Sequence of chain 1.A:
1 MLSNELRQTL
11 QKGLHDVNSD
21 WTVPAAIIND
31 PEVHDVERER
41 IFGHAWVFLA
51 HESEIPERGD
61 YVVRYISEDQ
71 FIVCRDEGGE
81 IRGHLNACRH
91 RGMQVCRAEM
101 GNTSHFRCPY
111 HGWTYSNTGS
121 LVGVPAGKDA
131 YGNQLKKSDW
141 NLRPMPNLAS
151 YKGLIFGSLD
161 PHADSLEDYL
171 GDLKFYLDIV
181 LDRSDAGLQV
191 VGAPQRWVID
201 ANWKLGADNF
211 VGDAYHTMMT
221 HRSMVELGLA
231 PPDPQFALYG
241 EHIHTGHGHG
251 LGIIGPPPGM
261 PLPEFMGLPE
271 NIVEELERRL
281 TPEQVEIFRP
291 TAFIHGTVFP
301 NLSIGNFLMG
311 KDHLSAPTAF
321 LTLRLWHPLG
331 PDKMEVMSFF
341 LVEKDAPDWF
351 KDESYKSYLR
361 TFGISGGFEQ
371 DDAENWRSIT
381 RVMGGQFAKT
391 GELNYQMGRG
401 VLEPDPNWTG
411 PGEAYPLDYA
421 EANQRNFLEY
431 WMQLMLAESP

This small molecule binds to this protein.
Small molecule (SMILES): c1ccc2[nH]ccc2c1

Binding-site contacts:
Ligand atom C7 contacts residue PHE307 of chain 1.A at 4.4 Å (hydrophobic).
Ligand atom C8 contacts residue PHE307 of chain 1.A at 3.9 Å (hydrophobic).
Ligand atom C8 contacts residue HIS295 of chain 1.A at 3.8 Å.
Ligand atom N1 contacts residue HIS295 of chain 1.A at 3.4 Å.
Ligand atom C7 contacts residue HIS295 of chain 1.A at 3.7 Å.
Ligand atom N1 contacts residue HIS216 of chain 1.A at 4.2 Å.
Ligand atom C8 contacts residue ALA214 of chain 1.A at 4.4 Å (hydrophobic).
Ligand atom C2 contacts residue HIS295 of chain 1.A at 3.9 Å.
Ligand atom C2 contacts residue HIS216 of chain 1.A at 4.0 Å.
Ligand atom N1 contacts residue ALA214 of chain 1.A at 4.2 Å.
Ligand atom C7 contacts residue THR217 of chain 1.A at 3.9 Å.
Ligand atom C8 contacts residue ASP213 of chain 1.A at 3.9 Å.
Ligand atom C3 contacts residue HIS216 of chain 1.A at 4.4 Å.
Ligand atom C7 contacts residue ALA214 of chain 1.A at 3.9 Å (hydrophobic).
Ligand atom C2 contacts residue ASP213 of chain 1.A at 3.6 Å.
Ligand atom C5 contacts residue THR217 of chain 1.A at 4.1 Å.
Ligand atom C4 contacts residue PHE362 of chain 1.A at 4.0 Å (hydrophobic).
Ligand atom N1 contacts residue ASP213 of chain 1.A at 3.1 Å (salt-bridge).
Ligand atom C6 contacts residue PHE307 of chain 1.A at 4.3 Å (hydrophobic).
Ligand atom C4 contacts residue PHE307 of chain 1.A at 3.4 Å (hydrophobic).
Ligand atom C9 contacts residue PHE307 of chain 1.A at 3.4 Å (hydrophobic).
Ligand atom C3 contacts residue PHE307 of chain 1.A at 3.2 Å (hydrophobic).
Ligand atom C7 contacts residue ILE254 of chain 1.A at 4.5 Å (hydrophobic).
Ligand atom C5 contacts residue PHE293 of chain 1.A at 4.0 Å (hydrophobic).
Ligand atom C3 contacts residue PHE210 of chain 1.A at 4.3 Å (hydrophobic).
Ligand atom C6 contacts residue PHE236 of chain 1.A at 4.4 Å (hydrophobic).
Ligand atom C3 contacts residue PHE362 of chain 1.A at 4.1 Å (hydrophobic).
Ligand atom C5 contacts residue PHE307 of chain 1.A at 3.9 Å (hydrophobic).
Ligand atom C9 contacts residue PHE362 of chain 1.A at 4.4 Å (hydrophobic).
Ligand atom N1 contacts residue PHE307 of chain 1.A at 4.5 Å.
Ligand atom C2 contacts residue ASN209 of chain 1.A at 4.2 Å.
Ligand atom C6 contacts residue THR217 of chain 1.A at 3.8 Å.
Ligand atom C2 contacts residue PHE307 of chain 1.A at 4.0 Å (hydrophobic).
Ligand atom C8 contacts residue THR217 of chain 1.A at 4.4 Å.
Ligand atom C6 contacts residue PHE293 of chain 1.A at 4.1 Å (hydrophobic).